Binding-site contacts:
Ligand atom C6 contacts residue HIS158 of chain 8.A at 4.0 Å.
Ligand atom O5 contacts residue THR160 of chain 8.A at 3.2 Å.
Ligand atom N2 contacts residue THR160 of chain 8.A at 3.5 Å.
Ligand atom C4 contacts residue THR160 of chain 8.A at 3.6 Å.
Ligand atom C7 contacts residue ASN154 of chain 8.A at 3.0 Å.
Ligand atom C7 contacts residue THR160 of chain 8.A at 3.4 Å.
Ligand atom C2 contacts residue ASN154 of chain 8.A at 2.5 Å.
Ligand atom N2 contacts residue ASN154 of chain 8.A at 3.0 Å (h-bond).
Ligand atom C3 contacts residue ASN154 of chain 8.A at 3.9 Å.
Ligand atom C4 contacts residue ASN154 of chain 8.A at 4.3 Å.
Ligand atom C5 contacts residue THR160 of chain 8.A at 3.7 Å.
Ligand atom C6 contacts residue THR160 of chain 8.A at 3.7 Å.
Ligand atom O7 contacts residue THR160 of chain 8.A at 2.5 Å.
Ligand atom C8 contacts residue ASN154 of chain 8.A at 4.1 Å.
Ligand atom O6 contacts residue HIS158 of chain 8.A at 3.4 Å (h-bond).
Ligand atom C8 contacts residue ILE152 of chain 8.A at 4.3 Å (hydrophobic).
Ligand atom C2 contacts residue THR160 of chain 8.A at 2.7 Å.
Ligand atom O7 contacts residue ASN154 of chain 8.A at 2.7 Å (h-bond).
Ligand atom C1 contacts residue ASN154 of chain 8.A at 1.6 Å.
Ligand atom O3 contacts residue THR160 of chain 8.A at 4.3 Å.
Ligand atom C8 contacts residue VAL153 of chain 8.A at 4.4 Å (hydrophobic).
Ligand atom O7 contacts residue ASP161 of chain 8.A at 3.7 Å.
Ligand atom O5 contacts residue HIS158 of chain 8.A at 3.8 Å.
Ligand atom C5 contacts residue ASN154 of chain 8.A at 3.8 Å.
Ligand atom O5 contacts residue ASN154 of chain 8.A at 2.4 Å (h-bond).
Ligand atom C1 contacts residue THR160 of chain 8.A at 3.0 Å.
Ligand atom C3 contacts residue THR160 of chain 8.A at 3.9 Å.

This protein binds this small molecule.
Small molecule (SMILES): CC(=O)N[C@@H]1[C@@H](O)[C@H](O)[C@@H](CO)O[C@H]1O

Sequence of chain 8.A:
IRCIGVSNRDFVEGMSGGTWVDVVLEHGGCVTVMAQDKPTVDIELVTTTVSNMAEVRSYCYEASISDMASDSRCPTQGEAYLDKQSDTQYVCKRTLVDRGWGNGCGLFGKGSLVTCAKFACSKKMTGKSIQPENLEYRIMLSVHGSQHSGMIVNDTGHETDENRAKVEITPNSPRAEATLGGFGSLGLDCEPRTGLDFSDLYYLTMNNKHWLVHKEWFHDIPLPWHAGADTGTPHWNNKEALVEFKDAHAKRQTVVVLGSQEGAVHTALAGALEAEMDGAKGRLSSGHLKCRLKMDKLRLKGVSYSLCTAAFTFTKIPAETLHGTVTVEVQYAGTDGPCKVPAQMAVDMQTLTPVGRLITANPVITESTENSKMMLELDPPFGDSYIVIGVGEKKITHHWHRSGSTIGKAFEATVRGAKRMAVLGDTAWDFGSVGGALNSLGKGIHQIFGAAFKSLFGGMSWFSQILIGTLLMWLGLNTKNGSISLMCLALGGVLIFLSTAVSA